Binding-site contacts:
Ligand atom N2 contacts residue ASN283 of chain 1.C at 2.9 Å (h-bond).
Ligand atom C7 contacts residue SER311 of chain 1.C at 4.1 Å.
Ligand atom C2 contacts residue ASN283 of chain 1.C at 2.4 Å.
Ligand atom C1 contacts residue ALA281 of chain 1.C at 4.3 Å (hydrophobic).
Ligand atom C5 contacts residue ASN283 of chain 1.C at 3.7 Å.
Ligand atom O7 contacts residue SER311 of chain 1.C at 3.7 Å.
Ligand atom O6 contacts residue ASP640 of chain 1.C at 4.0 Å.
Ligand atom O7 contacts residue ASN283 of chain 1.C at 3.6 Å.
Ligand atom C8 contacts residue SER311 of chain 1.C at 4.0 Å.
Ligand atom C4 contacts residue ASN283 of chain 1.C at 4.2 Å.
Ligand atom C5 contacts residue ALA281 of chain 1.C at 4.0 Å (hydrophobic).
Ligand atom C8 contacts residue ASN283 of chain 1.C at 3.8 Å.
Ligand atom O6 contacts residue ARG558 of chain 1.C at 3.5 Å (salt-bridge).
Ligand atom C6 contacts residue ALA281 of chain 1.C at 4.0 Å (hydrophobic).
Ligand atom C3 contacts residue ASN283 of chain 1.C at 3.8 Å.
Ligand atom O5 contacts residue ASN283 of chain 1.C at 2.4 Å (h-bond).
Ligand atom C1 contacts residue ASN283 of chain 1.C at 1.4 Å.
Ligand atom O5 contacts residue ALA281 of chain 1.C at 3.8 Å.
Ligand atom C8 contacts residue THR312 of chain 1.C at 4.2 Å.
Ligand atom C7 contacts residue ASN283 of chain 1.C at 3.1 Å.

Sequence of chain 1.C:
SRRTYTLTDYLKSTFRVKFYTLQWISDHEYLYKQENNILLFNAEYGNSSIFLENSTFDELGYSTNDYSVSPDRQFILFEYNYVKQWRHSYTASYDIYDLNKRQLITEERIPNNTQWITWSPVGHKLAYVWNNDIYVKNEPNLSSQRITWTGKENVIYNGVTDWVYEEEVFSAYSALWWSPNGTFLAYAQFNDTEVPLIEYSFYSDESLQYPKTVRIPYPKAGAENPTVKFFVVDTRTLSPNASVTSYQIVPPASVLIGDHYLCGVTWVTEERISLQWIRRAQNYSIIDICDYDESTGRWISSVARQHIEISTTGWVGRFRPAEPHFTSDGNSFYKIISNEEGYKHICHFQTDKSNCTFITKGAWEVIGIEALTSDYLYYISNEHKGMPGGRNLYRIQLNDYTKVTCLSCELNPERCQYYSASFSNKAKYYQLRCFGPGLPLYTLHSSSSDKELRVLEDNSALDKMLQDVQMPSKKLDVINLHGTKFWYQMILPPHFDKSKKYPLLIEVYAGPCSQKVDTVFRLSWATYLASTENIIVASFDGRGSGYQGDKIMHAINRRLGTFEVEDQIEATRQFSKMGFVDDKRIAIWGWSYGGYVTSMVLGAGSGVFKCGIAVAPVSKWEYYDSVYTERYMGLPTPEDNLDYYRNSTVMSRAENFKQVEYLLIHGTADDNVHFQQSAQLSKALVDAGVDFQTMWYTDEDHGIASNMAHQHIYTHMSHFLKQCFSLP

A small-molecule ligand and the protein it binds are described below.
Small molecule (SMILES): CC(=O)N[C@@H]1[C@@H](O)[C@H](O)[C@@H](CO)O[C@H]1O